Sequence of chain 1.A:
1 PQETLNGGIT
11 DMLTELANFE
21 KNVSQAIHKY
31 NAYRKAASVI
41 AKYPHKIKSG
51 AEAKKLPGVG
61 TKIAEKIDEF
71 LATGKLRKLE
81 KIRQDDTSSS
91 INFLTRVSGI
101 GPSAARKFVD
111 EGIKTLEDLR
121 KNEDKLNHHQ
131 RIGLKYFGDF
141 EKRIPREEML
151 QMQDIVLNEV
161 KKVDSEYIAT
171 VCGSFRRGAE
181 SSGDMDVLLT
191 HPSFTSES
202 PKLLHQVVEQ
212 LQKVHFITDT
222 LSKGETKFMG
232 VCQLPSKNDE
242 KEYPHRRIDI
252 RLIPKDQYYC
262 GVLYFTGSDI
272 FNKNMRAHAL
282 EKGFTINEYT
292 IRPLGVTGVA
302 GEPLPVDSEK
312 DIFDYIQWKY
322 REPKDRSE

Binding-site contacts:
Ligand atom OP1 contacts residue VAL59 of chain 1.A at 3.6 Å.
Ligand atom C5' contacts residue GLY60 of chain 1.A at 3.5 Å.
Ligand atom OP2 contacts residue VAL59 of chain 1.A at 3.7 Å.
Ligand atom P contacts residue LYS62 of chain 1.A at 3.7 Å.
Ligand atom P contacts residue GLY58 of chain 1.A at 3.8 Å.
Ligand atom P contacts residue LYS29 of chain 1.A at 3.8 Å.
Ligand atom O3' contacts residue VAL59 of chain 1.A at 3.7 Å.
Ligand atom OP1 contacts residue GLY58 of chain 1.A at 2.7 Å (h-bond).
Ligand atom OP2 contacts residue GLY60 of chain 1.A at 3.9 Å.
Ligand atom C5' contacts residue TYR33 of chain 1.A at 3.5 Å (hydrophobic).
Ligand atom OP1 contacts residue GLY60 of chain 1.A at 2.5 Å (h-bond).
Ligand atom C8 contacts residue LYS29 of chain 1.A at 3.8 Å.
Ligand atom C5' contacts residue GLY58 of chain 1.A at 3.1 Å.
Ligand atom O5' contacts residue LYS29 of chain 1.A at 3.8 Å.
Ligand atom OP1 contacts residue THR61 of chain 1.A at 3.6 Å.
Ligand atom O5' contacts residue GLY60 of chain 1.A at 3.4 Å.
Ligand atom N3 contacts residue ALA32 of chain 1.A at 3.5 Å.
Ligand atom OP3 contacts residue LYS29 of chain 1.A at 2.9 Å (salt-bridge).
Ligand atom OP2 contacts residue LYS62 of chain 1.A at 3.3 Å (salt-bridge).
Ligand atom C3' contacts residue GLY60 of chain 1.A at 3.7 Å.
Ligand atom O3' contacts residue GLY58 of chain 1.A at 3.3 Å.
Ligand atom OP1 contacts residue ILE63 of chain 1.A at 3.1 Å (h-bond).
Ligand atom C4' contacts residue GLY58 of chain 1.A at 3.3 Å.
Ligand atom P contacts residue LYS62 of chain 1.A at 3.5 Å.
Ligand atom P contacts residue THR61 of chain 1.A at 3.9 Å.
Ligand atom OP1 contacts residue NA1 of chain 1.G at 2.9 Å (h-bond).
Ligand atom OP2 contacts residue THR61 of chain 1.A at 3.4 Å (h-bond).
Ligand atom OP1 contacts residue LEU56 of chain 1.A at 3.7 Å.
Ligand atom OP1 contacts residue LYS29 of chain 1.A at 3.9 Å.
Ligand atom OP2 contacts residue GLY60 of chain 1.A at 3.8 Å.
Ligand atom OP1 contacts residue LYS62 of chain 1.A at 2.8 Å (salt-bridge).
Ligand atom OP1 contacts residue VAL59 of chain 1.A at 3.8 Å.
Ligand atom OP1 contacts residue LYS62 of chain 1.A at 3.6 Å.
Ligand atom OP2 contacts residue LYS66 of chain 1.A at 3.6 Å.
Ligand atom O3' contacts residue ILE63 of chain 1.A at 3.6 Å.
Ligand atom P contacts residue NA1 of chain 1.G at 3.9 Å.
Ligand atom OP2 contacts residue LYS62 of chain 1.A at 2.9 Å (salt-bridge).
Ligand atom N7 contacts residue LYS29 of chain 1.A at 3.8 Å.
Ligand atom OP1 contacts residue PRO57 of chain 1.A at 3.6 Å.
Ligand atom P contacts residue GLY60 of chain 1.A at 3.4 Å.

A protein and the small-molecule ligand that binds it are described below.
Small molecule (SMILES): Cc1cn([C@H]2C[C@H](O[P](=O)(O)OC[C@H]3O[C@@H](n4ccc(N)nc4=O)C[C@@H]3O[P](=O)(O)OC[C@H]3O[C@@H](n4cnc5c(=O)nc(N)[nH]c54)C[C@@H]3O[P](=O)(O)OC[C@H]3O[C@@H](n4cnc5c(=O)nc(N)[nH]c54)C[C@@H]3O)[C@@H](CO[P](=O)(O)O[C@H]3C[C@H](n4cnc5c(=O)nc(N)[nH]c54)O[C@@H]3COP(=O)(O)O)O2)c(=O)[nH]c1=O